Binding-site contacts:
Ligand atom C26 contacts residue ILE246 of chain 1.B at 3.5 Å (hydrophobic).
Ligand atom C6 contacts residue PHE283 of chain 1.B at 3.5 Å (hydrophobic).
Ligand atom C16 contacts residue ILE246 of chain 1.B at 3.4 Å (hydrophobic).
Ligand atom C1 contacts residue TYR247 of chain 1.B at 3.5 Å (hydrophobic).
Ligand atom N21 contacts residue ILE246 of chain 1.B at 3.0 Å.
Ligand atom N14 contacts residue PHE283 of chain 1.B at 3.8 Å.
Ligand atom N7 contacts residue MET267 of chain 1.B at 3.3 Å (h-bond).
Ligand atom N5 contacts residue MET267 of chain 1.B at 3.5 Å.
Ligand atom C28 contacts residue VAL276 of chain 1.B at 3.8 Å (hydrophobic).
Ligand atom C15 contacts residue MET267 of chain 1.B at 3.7 Å (hydrophobic).
Ligand atom C29 contacts residue PRO266 of chain 1.B at 3.5 Å (hydrophobic).
Ligand atom C25 contacts residue TYR247 of chain 1.B at 3.7 Å (hydrophobic).
Ligand atom C8 contacts residue MET267 of chain 1.B at 3.6 Å (hydrophobic).
Ligand atom N11 contacts residue LEU229 of chain 1.B at 3.6 Å.
Ligand atom N4 contacts residue TYR247 of chain 1.B at 3.5 Å (h-bond).
Ligand atom O23 contacts residue ALA243 of chain 1.B at 3.7 Å.
Ligand atom C19 contacts residue MET267 of chain 1.B at 3.7 Å (hydrophobic).
Ligand atom C27 contacts residue SER231 of chain 1.B at 3.3 Å.
Ligand atom C15 contacts residue PHE283 of chain 1.B at 3.1 Å (hydrophobic).
Ligand atom C19 contacts residue GLY279 of chain 1.B at 3.5 Å.
Ligand atom C25 contacts residue MET267 of chain 1.B at 3.7 Å (hydrophobic).
Ligand atom C28 contacts residue GLU275 of chain 1.B at 3.7 Å.
Ligand atom O18 contacts residue PHE283 of chain 1.B at 3.4 Å.
Ligand atom O20 contacts residue GLN280 of chain 1.B at 2.9 Å (h-bond).
Ligand atom C26 contacts residue GLN280 of chain 1.B at 3.3 Å.
Ligand atom C1 contacts residue MET267 of chain 1.B at 3.4 Å (hydrophobic).
Ligand atom N5 contacts residue TYR247 of chain 1.B at 2.8 Å (h-bond).
Ligand atom C9 contacts residue PHE283 of chain 1.B at 3.7 Å (hydrophobic).
Ligand atom O23 contacts residue THR239 of chain 1.B at 2.7 Å (h-bond).
Ligand atom C30 contacts residue GLU275 of chain 1.B at 3.6 Å.
Ligand atom C16 contacts residue PHE283 of chain 1.B at 3.7 Å (hydrophobic).
Ligand atom N4 contacts residue MET267 of chain 1.B at 3.7 Å.
Ligand atom N4 contacts residue GLN280 of chain 1.B at 3.5 Å (h-bond).
Ligand atom C2 contacts residue PHE283 of chain 1.B at 3.6 Å (hydrophobic).
Ligand atom C27 contacts residue ILE246 of chain 1.B at 3.2 Å (hydrophobic).
Ligand atom C17 contacts residue MET267 of chain 1.B at 3.4 Å (hydrophobic).
Ligand atom C8 contacts residue GLY279 of chain 1.B at 3.6 Å.
Ligand atom N21 contacts residue SER231 of chain 1.B at 3.4 Å (h-bond).
Ligand atom C13 contacts residue ILE246 of chain 1.B at 3.6 Å (hydrophobic).
Ligand atom C12 contacts residue GLY279 of chain 1.B at 3.7 Å.

A protein and the small-molecule ligand that binds it are described below.
Small molecule (SMILES): Cn1ncc(C(=O)NCCO)c1C(=O)Nc1ccn2cc(-c3ccccc3)nc2n1

Sequence of chain 1.B:
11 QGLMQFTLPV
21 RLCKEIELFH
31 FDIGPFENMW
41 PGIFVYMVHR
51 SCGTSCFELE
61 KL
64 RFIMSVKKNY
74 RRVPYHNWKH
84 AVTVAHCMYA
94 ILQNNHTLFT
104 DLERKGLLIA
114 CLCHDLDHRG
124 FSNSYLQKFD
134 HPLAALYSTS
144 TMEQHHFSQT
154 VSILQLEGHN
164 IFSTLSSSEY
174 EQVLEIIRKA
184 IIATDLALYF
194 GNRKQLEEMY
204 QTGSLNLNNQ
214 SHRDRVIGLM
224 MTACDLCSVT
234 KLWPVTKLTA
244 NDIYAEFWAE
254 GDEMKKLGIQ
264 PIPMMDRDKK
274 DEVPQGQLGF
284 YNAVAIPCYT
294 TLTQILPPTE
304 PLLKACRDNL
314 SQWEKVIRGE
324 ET